A small-molecule ligand and the protein it binds are described below.
Small molecule (SMILES): CC(=O)N[C@@H]1[C@@H](O)[C@H](O)[C@@H](CO)O[C@H]1O

Sequence of chain 1.A:
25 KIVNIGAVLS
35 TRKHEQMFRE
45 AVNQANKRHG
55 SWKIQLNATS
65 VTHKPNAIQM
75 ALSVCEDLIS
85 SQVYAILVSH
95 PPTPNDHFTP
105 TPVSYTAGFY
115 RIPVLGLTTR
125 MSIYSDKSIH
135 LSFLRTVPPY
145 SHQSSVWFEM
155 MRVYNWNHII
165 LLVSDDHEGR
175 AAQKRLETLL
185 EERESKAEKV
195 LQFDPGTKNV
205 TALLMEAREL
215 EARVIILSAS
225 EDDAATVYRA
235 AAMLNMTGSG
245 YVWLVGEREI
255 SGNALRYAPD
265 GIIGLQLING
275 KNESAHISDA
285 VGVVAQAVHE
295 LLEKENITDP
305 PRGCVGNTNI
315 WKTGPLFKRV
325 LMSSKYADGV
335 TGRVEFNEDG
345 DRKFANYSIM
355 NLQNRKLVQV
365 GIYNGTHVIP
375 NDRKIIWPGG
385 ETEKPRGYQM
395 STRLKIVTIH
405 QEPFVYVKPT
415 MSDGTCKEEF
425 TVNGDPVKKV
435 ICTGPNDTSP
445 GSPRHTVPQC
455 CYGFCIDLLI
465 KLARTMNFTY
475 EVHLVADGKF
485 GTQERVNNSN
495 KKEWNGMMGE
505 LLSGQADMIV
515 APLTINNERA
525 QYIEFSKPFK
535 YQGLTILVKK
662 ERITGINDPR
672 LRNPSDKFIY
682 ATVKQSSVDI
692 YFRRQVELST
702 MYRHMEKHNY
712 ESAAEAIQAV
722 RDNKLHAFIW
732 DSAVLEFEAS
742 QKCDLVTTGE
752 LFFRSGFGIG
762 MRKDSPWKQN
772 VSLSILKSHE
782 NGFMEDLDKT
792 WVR

Binding-site contacts:
Ligand atom N2 contacts residue ASN239 of chain 1.A at 2.9 Å (h-bond).
Ligand atom C7 contacts residue ASN239 of chain 1.A at 3.6 Å.
Ligand atom C8 contacts residue ARG212 of chain 1.A at 4.3 Å.
Ligand atom C1 contacts residue ASN239 of chain 1.A at 1.4 Å.
Ligand atom O7 contacts residue ARG212 of chain 1.A at 3.5 Å (salt-bridge).
Ligand atom C4 contacts residue ASN239 of chain 1.A at 4.2 Å.
Ligand atom C7 contacts residue ARG212 of chain 1.A at 4.2 Å.
Ligand atom O5 contacts residue ASN239 of chain 1.A at 2.4 Å (h-bond).
Ligand atom O7 contacts residue ASN239 of chain 1.A at 4.5 Å.
Ligand atom C5 contacts residue ASN239 of chain 1.A at 3.7 Å.
Ligand atom C8 contacts residue ASN239 of chain 1.A at 4.0 Å.
Ligand atom C3 contacts residue ASN239 of chain 1.A at 3.8 Å.
Ligand atom C2 contacts residue ASN239 of chain 1.A at 2.4 Å.